Binding-site contacts:
Ligand atom OAH contacts residue ARG143 of chain 6.A at 3.5 Å (salt-bridge).
Ligand atom CAB contacts residue TRP105 of chain 6.A at 3.2 Å (hydrophobic).
Ligand atom OAC contacts residue LYS150 of chain 6.A at 3.8 Å.
Ligand atom CAB contacts residue FNR1 of chain 12.C at 3.7 Å.
Ligand atom OAH contacts residue SER111 of chain 6.A at 2.8 Å (h-bond).
Ligand atom OAD contacts residue SER111 of chain 6.A at 3.6 Å (h-bond).
Ligand atom CAB contacts residue TRP221 of chain 10.A at 3.6 Å (hydrophobic).
Ligand atom PAJ contacts residue ARG206 of chain 10.A at 3.7 Å.
Ligand atom CAI contacts residue SER111 of chain 6.A at 3.6 Å.
Ligand atom CAG contacts residue ARG143 of chain 6.A at 3.5 Å.
Ligand atom PAJ contacts residue SER111 of chain 6.A at 3.6 Å.
Ligand atom PAJ contacts residue GLY112 of chain 6.A at 3.9 Å.
Ligand atom PAJ contacts residue GLU161 of chain 12.A at 3.8 Å.
Ligand atom CAF contacts residue ARG143 of chain 6.A at 3.7 Å.
Ligand atom OAE contacts residue ARG206 of chain 10.A at 2.9 Å (salt-bridge).
Ligand atom OAE contacts residue TYR190 of chain 10.A at 2.6 Å (h-bond).
Ligand atom OAD contacts residue ARG206 of chain 10.A at 3.3 Å (salt-bridge).
Ligand atom CAG contacts residue FNR1 of chain 12.C at 3.3 Å.
Ligand atom CAF contacts residue SER111 of chain 6.A at 3.9 Å.
Ligand atom OAH contacts residue GLY112 of chain 6.A at 3.9 Å.
Ligand atom CAA contacts residue TYR190 of chain 10.A at 3.8 Å (hydrophobic).
Ligand atom PAJ contacts residue LYS150 of chain 6.A at 3.8 Å.
Ligand atom OAE contacts residue SER111 of chain 6.A at 4.0 Å.
Ligand atom OAD contacts residue LYS150 of chain 6.A at 2.8 Å (salt-bridge).
Ligand atom CAA contacts residue TRP221 of chain 10.A at 3.7 Å (hydrophobic).
Ligand atom PAJ contacts residue TYR190 of chain 10.A at 3.9 Å.
Ligand atom OAD contacts residue SER113 of chain 6.A at 3.9 Å.
Ligand atom PAJ contacts residue ARG143 of chain 6.A at 3.8 Å.
Ligand atom OAE contacts residue ARG160 of chain 12.A at 3.5 Å (salt-bridge).
Ligand atom OAD contacts residue GLU161 of chain 12.A at 3.9 Å.
Ligand atom CAF contacts residue FNR1 of chain 12.C at 3.3 Å.
Ligand atom CAI contacts residue FNR1 of chain 12.C at 3.6 Å.
Ligand atom OAC contacts residue GLU161 of chain 12.A at 2.6 Å (salt-bridge).
Ligand atom PAJ contacts residue ARG160 of chain 12.A at 4.0 Å.
Ligand atom OAC contacts residue ARG143 of chain 6.A at 3.1 Å (salt-bridge).
Ligand atom OAD contacts residue GLY112 of chain 6.A at 2.7 Å (h-bond).
Ligand atom CAG contacts residue SER111 of chain 6.A at 3.9 Å.
Ligand atom OAC contacts residue ARG160 of chain 12.A at 3.3 Å (salt-bridge).
Ligand atom CAF contacts residue ALA110 of chain 6.A at 3.5 Å (hydrophobic).
Ligand atom CAA contacts residue SER111 of chain 6.A at 3.6 Å.

A small-molecule ligand and the protein it binds are described below.
Small molecule (SMILES): CC(C)=CCOP(=O)(O)O

Sequence of chain 6.A:
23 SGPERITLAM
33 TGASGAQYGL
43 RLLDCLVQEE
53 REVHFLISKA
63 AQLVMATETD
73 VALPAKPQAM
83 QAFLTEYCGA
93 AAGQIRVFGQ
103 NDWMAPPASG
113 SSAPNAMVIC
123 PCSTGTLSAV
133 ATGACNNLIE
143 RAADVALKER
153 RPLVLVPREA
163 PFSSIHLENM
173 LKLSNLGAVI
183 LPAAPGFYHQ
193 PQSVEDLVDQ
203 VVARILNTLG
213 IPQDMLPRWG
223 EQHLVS

Sequence of chain 10.A:
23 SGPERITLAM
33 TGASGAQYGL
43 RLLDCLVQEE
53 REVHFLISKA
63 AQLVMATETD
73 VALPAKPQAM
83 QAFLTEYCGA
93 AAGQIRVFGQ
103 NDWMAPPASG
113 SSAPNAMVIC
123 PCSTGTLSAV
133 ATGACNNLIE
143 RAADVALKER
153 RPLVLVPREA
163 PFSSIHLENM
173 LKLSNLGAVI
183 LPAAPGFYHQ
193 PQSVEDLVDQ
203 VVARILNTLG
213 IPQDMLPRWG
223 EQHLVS

Sequence of chain 12.A:
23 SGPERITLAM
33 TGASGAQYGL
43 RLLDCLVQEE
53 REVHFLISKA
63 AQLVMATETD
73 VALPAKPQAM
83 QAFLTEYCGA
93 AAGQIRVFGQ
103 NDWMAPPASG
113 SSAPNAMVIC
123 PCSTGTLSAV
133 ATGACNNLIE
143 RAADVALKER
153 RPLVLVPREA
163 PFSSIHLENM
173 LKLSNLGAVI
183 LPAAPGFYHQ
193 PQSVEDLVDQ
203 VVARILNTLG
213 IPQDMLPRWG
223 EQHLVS